Sequence of chain 1.G:
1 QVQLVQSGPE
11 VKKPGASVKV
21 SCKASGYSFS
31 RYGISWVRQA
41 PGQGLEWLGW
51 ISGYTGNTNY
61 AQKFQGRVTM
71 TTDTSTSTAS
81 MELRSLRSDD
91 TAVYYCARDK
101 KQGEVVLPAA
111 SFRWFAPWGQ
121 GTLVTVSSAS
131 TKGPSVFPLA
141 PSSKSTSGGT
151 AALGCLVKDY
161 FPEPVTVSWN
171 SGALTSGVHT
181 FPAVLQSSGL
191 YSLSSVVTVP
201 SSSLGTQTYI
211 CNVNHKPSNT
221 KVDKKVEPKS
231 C

Sequence of chain 1.C:
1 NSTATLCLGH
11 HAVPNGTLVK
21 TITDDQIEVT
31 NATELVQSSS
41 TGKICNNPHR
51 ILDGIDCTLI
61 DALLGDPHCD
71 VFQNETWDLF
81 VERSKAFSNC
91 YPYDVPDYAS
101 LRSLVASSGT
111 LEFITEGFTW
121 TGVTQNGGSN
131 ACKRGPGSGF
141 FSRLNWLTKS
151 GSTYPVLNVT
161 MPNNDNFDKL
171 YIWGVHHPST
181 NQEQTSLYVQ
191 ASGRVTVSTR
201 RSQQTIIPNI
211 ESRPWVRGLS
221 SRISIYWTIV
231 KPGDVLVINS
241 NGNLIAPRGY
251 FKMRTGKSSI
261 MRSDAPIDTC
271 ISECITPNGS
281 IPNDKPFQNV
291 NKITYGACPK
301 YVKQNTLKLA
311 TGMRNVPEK

Binding-site contacts:
Ligand atom O3 contacts residue VAL105 of chain 1.G at 4.1 Å.
Ligand atom O4 contacts residue VAL105 of chain 1.G at 3.7 Å.
Ligand atom O5 contacts residue ASN31 of chain 1.C at 2.4 Å (h-bond).
Ligand atom C1 contacts residue ASN31 of chain 1.C at 1.4 Å.
Ligand atom N2 contacts residue ASN31 of chain 1.C at 2.9 Å (h-bond).
Ligand atom C5 contacts residue VAL105 of chain 1.G at 4.1 Å (hydrophobic).
Ligand atom O5 contacts residue THR311 of chain 1.C at 3.5 Å (h-bond).
Ligand atom C7 contacts residue ASN31 of chain 1.C at 3.8 Å.
Ligand atom C3 contacts residue ASN31 of chain 1.C at 3.8 Å.
Ligand atom O6 contacts residue THR311 of chain 1.C at 3.3 Å.
Ligand atom C2 contacts residue ASN31 of chain 1.C at 2.4 Å.
Ligand atom O7 contacts residue ASN31 of chain 1.C at 4.2 Å.
Ligand atom O3 contacts residue GLU104 of chain 1.G at 4.2 Å.
Ligand atom O6 contacts residue THR33 of chain 1.C at 3.6 Å.
Ligand atom O6 contacts residue LEU50 of chain 1.D at 4.2 Å.
Ligand atom C6 contacts residue VAL105 of chain 1.G at 3.8 Å (hydrophobic).
Ligand atom C4 contacts residue VAL105 of chain 1.G at 3.5 Å (hydrophobic).
Ligand atom C1 contacts residue THR311 of chain 1.C at 3.9 Å.
Ligand atom C6 contacts residue LEU107 of chain 1.G at 4.2 Å (hydrophobic).
Ligand atom O6 contacts residue VAL105 of chain 1.G at 3.7 Å.
Ligand atom C3 contacts residue VAL105 of chain 1.G at 4.3 Å (hydrophobic).
Ligand atom C4 contacts residue ASN31 of chain 1.C at 4.2 Å.
Ligand atom C5 contacts residue ASN31 of chain 1.C at 3.7 Å.
Ligand atom O5 contacts residue VAL105 of chain 1.G at 3.7 Å.

Sequence of chain 1.D:
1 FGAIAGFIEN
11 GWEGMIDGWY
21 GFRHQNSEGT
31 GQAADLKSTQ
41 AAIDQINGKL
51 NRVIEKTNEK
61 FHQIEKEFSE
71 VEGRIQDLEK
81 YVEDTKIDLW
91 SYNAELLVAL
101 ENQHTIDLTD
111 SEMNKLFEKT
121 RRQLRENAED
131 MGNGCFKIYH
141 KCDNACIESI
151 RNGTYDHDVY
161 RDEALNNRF

The protein below binds the small molecule below.
Small molecule (SMILES): CC(=O)N[C@@H]1[C@@H](O)[C@H](O)[C@@H](CO)O[C@H]1O